Sequence of chain 2.A:
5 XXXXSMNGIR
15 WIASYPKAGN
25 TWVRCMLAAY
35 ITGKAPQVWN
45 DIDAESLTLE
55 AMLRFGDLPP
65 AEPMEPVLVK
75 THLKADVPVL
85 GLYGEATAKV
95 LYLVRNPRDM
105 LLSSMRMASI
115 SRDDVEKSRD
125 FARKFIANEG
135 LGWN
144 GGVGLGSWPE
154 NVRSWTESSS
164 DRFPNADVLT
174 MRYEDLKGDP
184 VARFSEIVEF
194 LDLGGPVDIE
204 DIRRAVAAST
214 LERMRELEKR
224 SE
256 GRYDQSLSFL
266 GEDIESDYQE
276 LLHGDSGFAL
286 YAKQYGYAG

A small-molecule ligand and the protein it binds are described below.
Small molecule (SMILES): N[C@H]1C(=O)N[C@@H]2Cc3ccc(c(Cl)c3)Oc3cc4cc(c3O)Oc3ccc(cc3Cl)[C@@H](O)[C@@H]3NC(=O)[C@H](NC(=O)[C@@H]4NC(=O)[C@@H](NC2=O)c2cc(O)cc(c2)Oc2cc1ccc2O)c1ccc(O)c(c1)-c1c(O)cc(O)cc1[C@@H](C(=O)O)NC3=O

Binding-site contacts:
Ligand atom C4 contacts residue ILE202 of chain 1.A at 3.4 Å (hydrophobic).
Ligand atom CA contacts residue UNK6 of chain 1.A at 3.2 Å.
Ligand atom CD2 contacts residue VAL200 of chain 1.A at 3.3 Å (hydrophobic).
Ligand atom CZ contacts residue UNK5 of chain 1.A at 3.3 Å.
Ligand atom ODE contacts residue VAL200 of chain 1.A at 2.9 Å (h-bond).
Ligand atom C1 contacts residue UNK5 of chain 1.A at 3.5 Å.
Ligand atom N contacts residue GLU221 of chain 2.A at 2.8 Å (salt-bridge).
Ligand atom C6 contacts residue UNK5 of chain 1.A at 3.1 Å.
Ligand atom C contacts residue UNK6 of chain 1.A at 3.5 Å.
Ligand atom OCZ contacts residue LEU220 of chain 2.A at 3.5 Å.
Ligand atom N contacts residue UNK6 of chain 1.A at 2.8 Å (h-bond).
Ligand atom O contacts residue PRO199 of chain 1.A at 3.3 Å.
Ligand atom C5 contacts residue GLU225 of chain 2.A at 3.3 Å.
Ligand atom O4 contacts residue ILE202 of chain 1.A at 3.5 Å.
Ligand atom CD1 contacts residue GLU221 of chain 2.A at 2.8 Å.
Ligand atom CE1 contacts residue MET217 of chain 2.A at 3.4 Å (hydrophobic).
Ligand atom CD1 contacts residue UNK5 of chain 1.A at 3.5 Å.
Ligand atom CD2 contacts residue UNK5 of chain 1.A at 3.2 Å.
Ligand atom CD1 contacts residue UNK6 of chain 1.A at 3.1 Å.
Ligand atom CE1 contacts residue GLU221 of chain 2.A at 3.1 Å.
Ligand atom CA contacts residue GLU221 of chain 2.A at 3.5 Å.
Ligand atom N contacts residue GLU221 of chain 2.A at 3.0 Å (salt-bridge).
Ligand atom O contacts residue ASP201 of chain 1.A at 3.2 Å.
Ligand atom OD1 contacts residue UNK5 of chain 1.A at 3.1 Å.
Ligand atom C4 contacts residue MET217 of chain 2.A at 3.2 Å (hydrophobic).
Ligand atom C6 contacts residue GLU225 of chain 2.A at 3.2 Å.
Ligand atom OD2 contacts residue UNK5 of chain 1.A at 3.2 Å.
Ligand atom O4 contacts residue UNK5 of chain 1.A at 3.0 Å (h-bond).
Ligand atom O4 contacts residue MET217 of chain 2.A at 2.5 Å (h-bond).
Ligand atom C contacts residue GLU221 of chain 2.A at 3.5 Å.
Ligand atom O contacts residue ILE202 of chain 1.A at 2.9 Å (h-bond).
Ligand atom N contacts residue VAL200 of chain 1.A at 2.7 Å (h-bond).
Ligand atom CG2 contacts residue GLU221 of chain 2.A at 3.5 Å.
Ligand atom O contacts residue UNK5 of chain 1.A at 2.8 Å (h-bond).
Ligand atom C3 contacts residue MET217 of chain 2.A at 3.4 Å (hydrophobic).
Ligand atom CB contacts residue UNK6 of chain 1.A at 3.4 Å.
Ligand atom CA contacts residue GLU221 of chain 2.A at 3.5 Å.
Ligand atom N contacts residue GLU221 of chain 2.A at 2.5 Å (salt-bridge).
Ligand atom OBD contacts residue MET217 of chain 2.A at 2.9 Å (h-bond).
Ligand atom CL contacts residue SER224 of chain 2.A at 3.2 Å.

Sequence of chain 1.A:
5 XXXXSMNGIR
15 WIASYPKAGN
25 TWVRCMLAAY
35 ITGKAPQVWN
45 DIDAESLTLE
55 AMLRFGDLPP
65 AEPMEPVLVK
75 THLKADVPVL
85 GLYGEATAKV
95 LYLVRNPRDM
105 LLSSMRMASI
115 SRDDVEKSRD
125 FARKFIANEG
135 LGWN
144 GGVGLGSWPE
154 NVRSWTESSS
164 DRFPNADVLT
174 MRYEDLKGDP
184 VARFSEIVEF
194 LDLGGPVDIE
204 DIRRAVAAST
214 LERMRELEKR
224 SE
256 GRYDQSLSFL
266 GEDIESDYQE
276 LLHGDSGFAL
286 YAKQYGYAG